Sequence of chain 1.B:
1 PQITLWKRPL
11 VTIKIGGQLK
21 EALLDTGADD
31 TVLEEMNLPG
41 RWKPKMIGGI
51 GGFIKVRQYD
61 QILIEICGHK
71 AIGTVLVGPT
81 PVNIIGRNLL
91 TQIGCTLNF

This small molecule binds to this protein.
Small molecule (SMILES): CC(C)CN(C[C@@H](O)[C@H](Cc1ccccc1)NC(=O)O[C@H]1CO[C@H]2OCC[C@H]21)S(=O)(=O)c1ccc(N)cc1

Sequence of chain 1.A:
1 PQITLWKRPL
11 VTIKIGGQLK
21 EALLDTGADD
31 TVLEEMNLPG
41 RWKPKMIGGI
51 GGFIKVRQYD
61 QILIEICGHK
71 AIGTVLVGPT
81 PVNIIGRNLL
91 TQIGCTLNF

Binding-site contacts:
Ligand atom C7 contacts residue ALA28 of chain 1.A at 3.4 Å (hydrophobic).
Ligand atom O26 contacts residue ASP29 of chain 1.B at 3.6 Å.
Ligand atom C17 contacts residue ASP25 of chain 1.A at 3.0 Å.
Ligand atom C19 contacts residue ASP25 of chain 1.A at 3.7 Å.
Ligand atom O10 contacts residue GLY49 of chain 1.A at 3.2 Å.
Ligand atom C7 contacts residue VAL32 of chain 1.A at 3.2 Å (hydrophobic).
Ligand atom O28 contacts residue ALA28 of chain 1.B at 3.4 Å.
Ligand atom C16 contacts residue ASP25 of chain 1.A at 2.8 Å.
Ligand atom N20 contacts residue GLY27 of chain 1.B at 3.1 Å (h-bond).
Ligand atom C31 contacts residue GLY48 of chain 1.B at 3.6 Å.
Ligand atom C32 contacts residue ILE84 of chain 1.A at 3.3 Å (hydrophobic).
Ligand atom C2 contacts residue ASP30 of chain 1.A at 3.5 Å.
Ligand atom C35 contacts residue VAL82 of chain 1.A at 3.3 Å (hydrophobic).
Ligand atom C37 contacts residue LEU23 of chain 1.A at 3.6 Å (hydrophobic).
Ligand atom C29 contacts residue ARG8 of chain 1.A at 3.5 Å.
Ligand atom C29 contacts residue ASP29 of chain 1.B at 3.5 Å.
Ligand atom C32 contacts residue ASP25 of chain 1.A at 3.1 Å.
Ligand atom C14 contacts residue VAL82 of chain 1.B at 3.7 Å (hydrophobic).
Ligand atom C29 contacts residue GLY27 of chain 1.B at 3.7 Å.
Ligand atom O23 contacts residue ALA28 of chain 1.B at 3.4 Å.
Ligand atom C7 contacts residue ASP30 of chain 1.A at 3.2 Å.
Ligand atom C30 contacts residue GLY48 of chain 1.B at 3.3 Å.
Ligand atom N1 contacts residue ASP30 of chain 1.A at 3.1 Å (salt-bridge).
Ligand atom C27 contacts residue ASP29 of chain 1.B at 3.5 Å.
Ligand atom O9 contacts residue ILE50 of chain 1.B at 3.6 Å.
Ligand atom C15 contacts residue ILE84 of chain 1.B at 3.5 Å (hydrophobic).
Ligand atom O26 contacts residue ASP30 of chain 1.B at 3.2 Å (salt-bridge).
Ligand atom C25 contacts residue VAL32 of chain 1.B at 3.6 Å (hydrophobic).
Ligand atom C17 contacts residue ASP25 of chain 1.B at 3.1 Å.
Ligand atom O18 contacts residue ASP25 of chain 1.A at 2.4 Å (salt-bridge).
Ligand atom O28 contacts residue ASP29 of chain 1.B at 2.5 Å (salt-bridge).
Ligand atom O10 contacts residue ILE50 of chain 1.B at 3.4 Å.
Ligand atom C12 contacts residue GLY27 of chain 1.A at 3.3 Å.
Ligand atom O18 contacts residue GLY27 of chain 1.B at 3.3 Å.
Ligand atom O18 contacts residue ASP25 of chain 1.B at 2.7 Å (salt-bridge).
Ligand atom C37 contacts residue GLY27 of chain 1.B at 3.3 Å.
Ligand atom O10 contacts residue GLY48 of chain 1.A at 3.6 Å.
Ligand atom C38 contacts residue ILE84 of chain 1.A at 3.6 Å (hydrophobic).
Ligand atom C6 contacts residue ALA28 of chain 1.A at 3.5 Å (hydrophobic).
Ligand atom C36 contacts residue VAL82 of chain 1.A at 3.5 Å (hydrophobic).